The protein below binds the small molecule below.
Small molecule (SMILES): CNc1ncnc2ccsc12

Binding-site contacts:
Ligand atom C08 contacts residue LYS35 of chain 1.B at 3.5 Å.
Ligand atom N04 contacts residue PRO105 of chain 1.B at 4.2 Å.
Ligand atom C07 contacts residue LYS35 of chain 1.B at 4.1 Å.
Ligand atom C11 contacts residue MET108 of chain 1.B at 4.1 Å (hydrophobic).
Ligand atom C09 contacts residue ASP150 of chain 1.B at 3.6 Å.
Ligand atom N02 contacts residue LEU113 of chain 1.B at 3.7 Å.
Ligand atom C01 contacts residue TRP51 of chain 1.B at 3.6 Å (hydrophobic).
Ligand atom C01 contacts residue SER52 of chain 1.B at 3.5 Å.
Ligand atom C07 contacts residue PRO105 of chain 1.B at 4.1 Å (hydrophobic).
Ligand atom C07 contacts residue ASN37 of chain 1.B at 3.8 Å.
Ligand atom C11 contacts residue SER52 of chain 1.B at 4.1 Å.
Ligand atom C05 contacts residue ASN37 of chain 1.B at 3.5 Å.
Ligand atom C05 contacts residue ASN38 of chain 1.B at 4.2 Å.
Ligand atom C07 contacts residue SER36 of chain 1.B at 4.1 Å.
Ligand atom C08 contacts residue MET108 of chain 1.B at 4.0 Å (hydrophobic).
Ligand atom C01 contacts residue TRP102 of chain 1.B at 3.3 Å (hydrophobic).
Ligand atom N06 contacts residue SER36 of chain 1.B at 3.5 Å.
Ligand atom N06 contacts residue ASN37 of chain 1.B at 2.9 Å (h-bond).
Ligand atom C05 contacts residue ASN41 of chain 1.B at 3.4 Å.
Ligand atom C09 contacts residue MET108 of chain 1.B at 3.8 Å (hydrophobic).
Ligand atom C08 contacts residue ASN37 of chain 1.B at 4.1 Å.
Ligand atom S10 contacts residue THR53 of chain 1.B at 3.9 Å.
Ligand atom S10 contacts residue SER52 of chain 1.B at 3.8 Å.
Ligand atom C01 contacts residue ASN41 of chain 1.B at 3.6 Å.
Ligand atom N02 contacts residue SER52 of chain 1.B at 2.8 Å (h-bond).
Ligand atom N06 contacts residue PRO105 of chain 1.B at 3.6 Å.
Ligand atom S10 contacts residue MET108 of chain 1.B at 3.7 Å.
Ligand atom C11 contacts residue TRP51 of chain 1.B at 3.9 Å (hydrophobic).
Ligand atom C03 contacts residue SER52 of chain 1.B at 3.9 Å.
Ligand atom S10 contacts residue LEU113 of chain 1.B at 3.8 Å.
Ligand atom C05 contacts residue PRO105 of chain 1.B at 3.6 Å (hydrophobic).
Ligand atom C05 contacts residue SER36 of chain 1.B at 3.2 Å.
Ligand atom C03 contacts residue ASN41 of chain 1.B at 3.9 Å.
Ligand atom N04 contacts residue TRP51 of chain 1.B at 3.5 Å.
Ligand atom N04 contacts residue SER36 of chain 1.B at 3.9 Å.
Ligand atom C09 contacts residue LYS35 of chain 1.B at 4.2 Å.
Ligand atom N02 contacts residue TRP51 of chain 1.B at 3.6 Å.
Ligand atom C03 contacts residue TRP51 of chain 1.B at 3.6 Å (hydrophobic).
Ligand atom N04 contacts residue ASN41 of chain 1.B at 2.9 Å (h-bond).
Ligand atom C05 contacts residue TRP51 of chain 1.B at 4.2 Å (hydrophobic).

Sequence of chain 1.B:
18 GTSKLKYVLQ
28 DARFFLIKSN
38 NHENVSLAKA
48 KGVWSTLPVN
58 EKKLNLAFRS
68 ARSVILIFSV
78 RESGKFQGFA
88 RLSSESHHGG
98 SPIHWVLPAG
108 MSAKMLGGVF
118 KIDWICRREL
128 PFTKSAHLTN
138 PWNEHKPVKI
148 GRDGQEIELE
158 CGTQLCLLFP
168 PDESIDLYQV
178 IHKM